Sequence of chain 2.B:
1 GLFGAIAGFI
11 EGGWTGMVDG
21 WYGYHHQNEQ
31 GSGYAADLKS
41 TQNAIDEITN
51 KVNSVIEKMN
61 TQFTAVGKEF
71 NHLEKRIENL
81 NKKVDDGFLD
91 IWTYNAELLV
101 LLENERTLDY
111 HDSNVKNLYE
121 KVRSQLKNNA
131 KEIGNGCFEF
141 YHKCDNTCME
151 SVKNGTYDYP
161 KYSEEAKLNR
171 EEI

Binding-site contacts:
Ligand atom C6 contacts residue ASN11 of chain 2.A at 3.8 Å.
Ligand atom O7 contacts residue GOL1 of chain 2.N at 2.9 Å.
Ligand atom C7 contacts residue GOL1 of chain 2.N at 3.9 Å.
Ligand atom C2 contacts residue GOL1 of chain 2.N at 4.4 Å.
Ligand atom C8 contacts residue VAL18 of chain 2.B at 3.5 Å (hydrophobic).
Ligand atom C2 contacts residue ASN11 of chain 2.A at 4.2 Å.
Ligand atom C5 contacts residue ASN11 of chain 2.A at 3.5 Å.
Ligand atom C1 contacts residue GOL1 of chain 2.N at 4.4 Å.
Ligand atom C1 contacts residue ASN11 of chain 2.A at 2.7 Å.
Ligand atom O6 contacts residue ASN11 of chain 2.A at 3.1 Å (h-bond).
Ligand atom O5 contacts residue ASN11 of chain 2.A at 2.3 Å (h-bond).

Sequence of chain 2.A:
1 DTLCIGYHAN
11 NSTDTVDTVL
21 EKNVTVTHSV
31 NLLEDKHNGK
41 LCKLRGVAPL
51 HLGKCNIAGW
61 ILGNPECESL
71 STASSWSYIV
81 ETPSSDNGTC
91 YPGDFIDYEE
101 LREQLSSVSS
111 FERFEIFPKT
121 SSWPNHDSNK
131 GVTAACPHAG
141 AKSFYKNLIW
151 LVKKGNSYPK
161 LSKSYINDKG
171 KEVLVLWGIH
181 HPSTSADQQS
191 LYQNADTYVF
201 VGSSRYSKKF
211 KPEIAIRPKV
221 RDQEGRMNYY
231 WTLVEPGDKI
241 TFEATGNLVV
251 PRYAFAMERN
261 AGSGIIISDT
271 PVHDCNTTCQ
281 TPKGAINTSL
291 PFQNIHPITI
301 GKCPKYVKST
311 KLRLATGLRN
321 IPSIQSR

This protein binds this small molecule.
Small molecule (SMILES): CC(=O)N[C@@H]1[C@@H](O)[C@H](O)[C@@H](CO)O[C@H]1O